A protein and the small-molecule ligand that binds it are described below.
Small molecule (SMILES): CC(C)=CCCC(C)=CCS[P](=O)(O)OP(=O)(O)O

Sequence of chain 1.C:
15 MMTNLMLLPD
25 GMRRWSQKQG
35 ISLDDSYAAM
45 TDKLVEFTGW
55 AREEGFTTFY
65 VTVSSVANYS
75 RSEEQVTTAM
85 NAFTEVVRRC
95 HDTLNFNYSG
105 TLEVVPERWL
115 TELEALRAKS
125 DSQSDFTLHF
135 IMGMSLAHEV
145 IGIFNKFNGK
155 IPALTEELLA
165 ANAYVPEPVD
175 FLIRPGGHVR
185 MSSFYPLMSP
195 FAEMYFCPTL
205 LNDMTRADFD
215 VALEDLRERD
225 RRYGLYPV

Binding-site contacts:
Ligand atom C5 contacts residue TYR41 of chain 1.C at 3.4 Å (hydrophobic).
Ligand atom O3A contacts residue ARG27 of chain 1.C at 3.6 Å (salt-bridge).
Ligand atom O3A contacts residue ARG28 of chain 1.C at 2.8 Å (salt-bridge).
Ligand atom C9 contacts residue TYR73 of chain 1.C at 3.8 Å (hydrophobic).
Ligand atom C10 contacts residue PRO23 of chain 1.C at 3.8 Å (hydrophobic).
Ligand atom O1A contacts residue ARG28 of chain 1.C at 3.1 Å (salt-bridge).
Ligand atom C6 contacts residue ALA83 of chain 1.C at 3.6 Å (hydrophobic).
Ligand atom O3A contacts residue GLY25 of chain 1.C at 3.3 Å.
Ligand atom O1B contacts residue GLY25 of chain 1.C at 3.7 Å.
Ligand atom O1A contacts residue ASP24 of chain 1.C at 3.1 Å (salt-bridge).
Ligand atom PA contacts residue ARG28 of chain 1.C at 3.6 Å.
Ligand atom C2 contacts residue DMA1 of chain 1.Q at 3.4 Å.
Ligand atom O3B contacts residue ASP24 of chain 1.C at 3.1 Å (salt-bridge).
Ligand atom C10 contacts residue VAL67 of chain 1.C at 3.6 Å (hydrophobic).
Ligand atom C8 contacts residue MET84 of chain 1.C at 3.8 Å (hydrophobic).
Ligand atom C8 contacts residue VAL67 of chain 1.C at 3.6 Å (hydrophobic).
Ligand atom C8 contacts residue ALA83 of chain 1.C at 3.6 Å (hydrophobic).
Ligand atom C7 contacts residue ALA83 of chain 1.C at 3.6 Å (hydrophobic).
Ligand atom C8 contacts residue SER68 of chain 1.C at 3.6 Å.
Ligand atom O1A contacts residue MG1 of chain 1.O at 2.8 Å.
Ligand atom PA contacts residue GLY25 of chain 1.C at 3.8 Å.
Ligand atom S1 contacts residue GLY25 of chain 1.C at 3.7 Å.
Ligand atom C3 contacts residue DMA1 of chain 1.Q at 3.5 Å.
Ligand atom O1A contacts residue GLY25 of chain 1.C at 3.6 Å (h-bond).
Ligand atom O2B contacts residue ARG27 of chain 1.C at 2.9 Å (salt-bridge).
Ligand atom C10 contacts residue DMA1 of chain 1.Q at 3.6 Å.
Ligand atom O2B contacts residue ARG75 of chain 1.C at 3.0 Å (salt-bridge).
Ligand atom S1 contacts residue MET26 of chain 1.C at 3.6 Å (h-bond).
Ligand atom C4 contacts residue ASN72 of chain 1.C at 3.5 Å.
Ligand atom C4 contacts residue VAL67 of chain 1.C at 3.7 Å (hydrophobic).
Ligand atom C1 contacts residue ASP24 of chain 1.C at 3.6 Å.
Ligand atom O3B contacts residue MG1 of chain 1.O at 3.2 Å.
Ligand atom O1B contacts residue ARG27 of chain 1.C at 3.2 Å (salt-bridge).
Ligand atom O2A contacts residue ARG27 of chain 1.C at 3.3 Å (salt-bridge).
Ligand atom C5 contacts residue ALA83 of chain 1.C at 3.5 Å (hydrophobic).
Ligand atom C10 contacts residue PHE87 of chain 1.C at 3.7 Å (hydrophobic).
Ligand atom O1B contacts residue MET26 of chain 1.C at 3.2 Å (h-bond).
Ligand atom C1 contacts residue DMA1 of chain 1.Q at 3.7 Å.
Ligand atom C9 contacts residue ASN72 of chain 1.C at 3.7 Å.
Ligand atom C1 contacts residue PRO23 of chain 1.C at 3.3 Å (hydrophobic).